Sequence of chain 1.A:
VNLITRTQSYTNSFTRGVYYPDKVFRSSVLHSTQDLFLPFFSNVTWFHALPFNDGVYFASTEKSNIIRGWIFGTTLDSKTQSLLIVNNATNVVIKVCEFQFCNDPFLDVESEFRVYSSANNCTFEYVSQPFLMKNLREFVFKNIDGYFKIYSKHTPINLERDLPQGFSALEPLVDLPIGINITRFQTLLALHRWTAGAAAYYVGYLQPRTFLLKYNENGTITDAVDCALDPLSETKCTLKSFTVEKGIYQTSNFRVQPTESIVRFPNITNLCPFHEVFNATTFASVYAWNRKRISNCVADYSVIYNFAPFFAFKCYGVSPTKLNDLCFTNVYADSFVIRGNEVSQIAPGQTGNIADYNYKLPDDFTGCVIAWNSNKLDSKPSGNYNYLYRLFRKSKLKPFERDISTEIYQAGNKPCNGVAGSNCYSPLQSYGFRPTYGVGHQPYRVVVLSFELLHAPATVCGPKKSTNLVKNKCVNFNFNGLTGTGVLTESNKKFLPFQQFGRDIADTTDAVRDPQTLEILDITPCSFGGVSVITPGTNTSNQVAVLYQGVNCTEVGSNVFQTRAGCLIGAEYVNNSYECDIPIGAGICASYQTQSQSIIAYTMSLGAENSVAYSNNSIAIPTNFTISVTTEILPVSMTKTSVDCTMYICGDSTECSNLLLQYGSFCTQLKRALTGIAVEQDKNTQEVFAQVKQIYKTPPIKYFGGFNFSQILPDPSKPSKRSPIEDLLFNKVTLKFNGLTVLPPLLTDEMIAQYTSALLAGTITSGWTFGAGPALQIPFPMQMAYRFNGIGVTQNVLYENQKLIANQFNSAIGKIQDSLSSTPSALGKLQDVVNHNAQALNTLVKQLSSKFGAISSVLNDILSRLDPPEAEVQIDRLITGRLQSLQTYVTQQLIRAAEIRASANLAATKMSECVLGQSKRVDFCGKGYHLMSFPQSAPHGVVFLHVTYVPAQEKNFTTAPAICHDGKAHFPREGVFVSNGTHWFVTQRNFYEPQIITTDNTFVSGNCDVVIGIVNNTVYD

The protein below binds the small molecule below.
Small molecule (SMILES): CC(=O)N[C@@H]1[C@@H](O)[C@H](O)[C@@H](CO)O[C@H]1O

Binding-site contacts:
Ligand atom C1 contacts residue ASN118 of chain 1.A at 1.4 Å.
Ligand atom C5 contacts residue THR120 of chain 1.A at 3.8 Å.
Ligand atom C4 contacts residue THR120 of chain 1.A at 4.3 Å.
Ligand atom C5 contacts residue ASN118 of chain 1.A at 3.7 Å.
Ligand atom C2 contacts residue ASN118 of chain 1.A at 2.4 Å.
Ligand atom C6 contacts residue VAL166 of chain 1.A at 4.3 Å (hydrophobic).
Ligand atom C1 contacts residue ASN121 of chain 1.A at 4.3 Å.
Ligand atom O7 contacts residue ASN118 of chain 1.A at 4.1 Å.
Ligand atom C4 contacts residue ASN118 of chain 1.A at 4.3 Å.
Ligand atom O5 contacts residue ASN118 of chain 1.A at 2.4 Å (h-bond).
Ligand atom O5 contacts residue VAL123 of chain 1.A at 4.2 Å.
Ligand atom C7 contacts residue ASN118 of chain 1.A at 3.6 Å.
Ligand atom C5 contacts residue ASN121 of chain 1.A at 3.8 Å.
Ligand atom C1 contacts residue THR120 of chain 1.A at 3.2 Å.
Ligand atom O5 contacts residue ASN121 of chain 1.A at 4.3 Å.
Ligand atom C2 contacts residue THR120 of chain 1.A at 3.8 Å.
Ligand atom O5 contacts residue THR120 of chain 1.A at 3.9 Å.
Ligand atom C3 contacts residue THR120 of chain 1.A at 3.7 Å.
Ligand atom N2 contacts residue THR120 of chain 1.A at 3.9 Å.
Ligand atom C6 contacts residue VAL123 of chain 1.A at 3.5 Å (hydrophobic).
Ligand atom N2 contacts residue ASN118 of chain 1.A at 2.8 Å (h-bond).
Ligand atom C3 contacts residue ASN118 of chain 1.A at 3.8 Å.
Ligand atom C6 contacts residue ASN121 of chain 1.A at 3.8 Å.
Ligand atom O6 contacts residue VAL123 of chain 1.A at 3.7 Å.